Sequence of chain 26.E:
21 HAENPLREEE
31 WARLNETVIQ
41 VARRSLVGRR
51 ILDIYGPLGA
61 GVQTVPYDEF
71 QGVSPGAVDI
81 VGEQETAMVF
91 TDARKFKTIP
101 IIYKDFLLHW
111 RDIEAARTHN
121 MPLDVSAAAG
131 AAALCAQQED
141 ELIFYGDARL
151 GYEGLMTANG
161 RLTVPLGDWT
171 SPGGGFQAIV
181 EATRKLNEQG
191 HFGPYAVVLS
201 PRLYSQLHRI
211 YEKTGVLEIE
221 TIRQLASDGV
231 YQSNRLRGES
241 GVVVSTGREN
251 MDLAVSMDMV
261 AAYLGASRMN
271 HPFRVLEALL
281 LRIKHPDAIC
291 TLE

Binding-site contacts:
Ligand atom NH2 contacts residue ASP228 of chain 26.E at 2.7 Å (salt-bridge).
Ligand atom CZ contacts residue THR246 of chain 26.E at 3.3 Å.
Ligand atom NE contacts residue ARG50 of chain 26.E at 3.1 Å (salt-bridge).
Ligand atom C contacts residue ARG43 of chain 26.E at 3.7 Å.
Ligand atom O contacts residue ARG50 of chain 26.E at 3.4 Å.
Ligand atom CA contacts residue ASP258 of chain 26.E at 3.7 Å.
Ligand atom CD contacts residue LEU52 of chain 26.E at 3.3 Å (hydrophobic).
Ligand atom O contacts residue ARG49 of chain 26.E at 3.1 Å (salt-bridge).
Ligand atom NH1 contacts residue THR246 of chain 26.E at 3.2 Å (h-bond).
Ligand atom CB contacts residue ARG49 of chain 26.E at 3.7 Å.
Ligand atom CG2 contacts residue ASP258 of chain 26.E at 3.5 Å.
Ligand atom CB contacts residue ASP258 of chain 26.E at 3.5 Å.
Ligand atom CA contacts residue ASP258 of chain 26.E at 3.6 Å.
Ligand atom N contacts residue PRO57 of chain 26.E at 3.5 Å.
Ligand atom CG contacts residue PRO57 of chain 26.E at 3.7 Å (hydrophobic).
Ligand atom CB contacts residue ASP258 of chain 26.E at 3.7 Å.
Ligand atom OG1 contacts residue MET259 of chain 26.E at 2.6 Å (h-bond).
Ligand atom C contacts residue ASP258 of chain 26.E at 3.7 Å.
Ligand atom N contacts residue ASP258 of chain 26.E at 2.8 Å (salt-bridge).
Ligand atom N contacts residue ARG49 of chain 26.E at 3.7 Å.
Ligand atom C contacts residue ARG49 of chain 26.E at 3.6 Å.
Ligand atom CD2 contacts residue ASP258 of chain 26.E at 3.4 Å.
Ligand atom N contacts residue ASP258 of chain 26.E at 3.2 Å (salt-bridge).
Ligand atom N contacts residue ASP258 of chain 26.E at 3.2 Å (salt-bridge).
Ligand atom N contacts residue ARG49 of chain 26.E at 3.5 Å (salt-bridge).
Ligand atom O contacts residue ARG43 of chain 26.E at 2.8 Å (salt-bridge).
Ligand atom N contacts residue ARG49 of chain 26.E at 3.6 Å (salt-bridge).
Ligand atom OG1 contacts residue ASP258 of chain 26.E at 3.3 Å.
Ligand atom NH2 contacts residue THR246 of chain 26.E at 3.0 Å (h-bond).
Ligand atom O contacts residue ARG43 of chain 26.E at 2.8 Å (salt-bridge).
Ligand atom CG2 contacts residue MET259 of chain 26.E at 3.7 Å (hydrophobic).
Ligand atom CD contacts residue ARG50 of chain 26.E at 3.3 Å.
Ligand atom CA contacts residue ASP258 of chain 26.E at 3.7 Å.
Ligand atom CB contacts residue MET259 of chain 26.E at 3.6 Å (hydrophobic).
Ligand atom NH1 contacts residue ASP53 of chain 26.E at 3.0 Å (salt-bridge).
Ligand atom NE contacts residue ILE51 of chain 26.E at 3.7 Å.
Ligand atom O contacts residue ILE39 of chain 26.E at 3.7 Å.
Ligand atom CD2 contacts residue ARG50 of chain 26.E at 3.6 Å.
Ligand atom CB contacts residue ARG49 of chain 26.E at 3.5 Å.
Ligand atom CD2 contacts residue ARG43 of chain 26.E at 3.6 Å.

The small molecule below binds the protein below.
Small molecule (SMILES): CC(C)C[C@H](NC(=O)CN)C(=O)N[C@H](C(=O)N[C@H](C(=O)NCC(=O)N[C@@H](CO)C(=O)N[C@@H](CC(C)C)C(=O)N[C@@H](CCCN=C(N)N)C(=O)NCC=O)C(C)C)[C@@H](C)O